This small molecule binds to this protein.
Small molecule (SMILES): OC[C@H]1O[C@@H](O)[C@H](O)[C@@H](O)[C@@H]1O

Binding-site contacts:
Ligand atom C6 contacts residue TRP322 of chain 1.B at 3.6 Å (hydrophobic).
Ligand atom C5 contacts residue GLU349 of chain 1.B at 3.9 Å.
Ligand atom O1 contacts residue GLU349 of chain 1.B at 3.2 Å (salt-bridge).
Ligand atom O4 contacts residue GLU404 of chain 1.B at 3.0 Å (salt-bridge).
Ligand atom O5 contacts residue TYR291 of chain 1.B at 4.2 Å.
Ligand atom O1 contacts residue GLU164 of chain 1.B at 3.8 Å.
Ligand atom C5 contacts residue TYR291 of chain 1.B at 3.9 Å (hydrophobic).
Ligand atom C2 contacts residue GLN18 of chain 1.B at 4.2 Å.
Ligand atom O3 contacts residue TRP405 of chain 1.B at 2.8 Å.
Ligand atom O1 contacts residue HIS119 of chain 1.B at 3.2 Å (h-bond).
Ligand atom C6 contacts residue TYR291 of chain 1.B at 3.5 Å (hydrophobic).
Ligand atom O6 contacts residue TYR291 of chain 1.B at 4.2 Å.
Ligand atom O2 contacts residue GLU404 of chain 1.B at 3.3 Å (salt-bridge).
Ligand atom C2 contacts residue TRP405 of chain 1.B at 3.3 Å (hydrophobic).
Ligand atom O6 contacts residue ASN219 of chain 1.B at 4.2 Å.
Ligand atom O1 contacts residue ASN163 of chain 1.B at 3.7 Å.
Ligand atom C1 contacts residue GLU164 of chain 1.B at 3.8 Å.
Ligand atom C3 contacts residue GLU404 of chain 1.B at 3.0 Å.
Ligand atom O2 contacts residue GLN18 of chain 1.B at 3.0 Å (h-bond).
Ligand atom O6 contacts residue GLU164 of chain 1.B at 2.7 Å (salt-bridge).
Ligand atom C3 contacts residue TRP120 of chain 1.B at 4.3 Å (hydrophobic).
Ligand atom C2 contacts residue TRP120 of chain 1.B at 4.0 Å (hydrophobic).
Ligand atom C4 contacts residue TRP322 of chain 1.B at 4.1 Å (hydrophobic).
Ligand atom C1 contacts residue GLU349 of chain 1.B at 3.0 Å.
Ligand atom O2 contacts residue TRP405 of chain 1.B at 3.2 Å (h-bond).
Ligand atom C2 contacts residue GLU404 of chain 1.B at 4.0 Å.
Ligand atom O3 contacts residue GLU404 of chain 1.B at 2.5 Å (salt-bridge).
Ligand atom C4 contacts residue TRP120 of chain 1.B at 4.3 Å (hydrophobic).
Ligand atom C5 contacts residue GLU164 of chain 1.B at 3.7 Å.
Ligand atom C6 contacts residue GLU164 of chain 1.B at 3.5 Å.
Ligand atom O5 contacts residue GLU164 of chain 1.B at 2.7 Å (salt-bridge).
Ligand atom O6 contacts residue VAL167 of chain 1.B at 4.2 Å.
Ligand atom O1 contacts residue TRP120 of chain 1.B at 4.1 Å.
Ligand atom O2 contacts residue TRP397 of chain 1.B at 3.4 Å.
Ligand atom O3 contacts residue TRP120 of chain 1.B at 3.9 Å.
Ligand atom C5 contacts residue TRP322 of chain 1.B at 4.1 Å (hydrophobic).
Ligand atom O5 contacts residue GLU349 of chain 1.B at 3.0 Å (salt-bridge).
Ligand atom C3 contacts residue TRP405 of chain 1.B at 3.8 Å (hydrophobic).
Ligand atom O4 contacts residue TRP322 of chain 1.B at 3.0 Å.
Ligand atom C4 contacts residue GLU404 of chain 1.B at 3.6 Å.

Sequence of chain 1.B:
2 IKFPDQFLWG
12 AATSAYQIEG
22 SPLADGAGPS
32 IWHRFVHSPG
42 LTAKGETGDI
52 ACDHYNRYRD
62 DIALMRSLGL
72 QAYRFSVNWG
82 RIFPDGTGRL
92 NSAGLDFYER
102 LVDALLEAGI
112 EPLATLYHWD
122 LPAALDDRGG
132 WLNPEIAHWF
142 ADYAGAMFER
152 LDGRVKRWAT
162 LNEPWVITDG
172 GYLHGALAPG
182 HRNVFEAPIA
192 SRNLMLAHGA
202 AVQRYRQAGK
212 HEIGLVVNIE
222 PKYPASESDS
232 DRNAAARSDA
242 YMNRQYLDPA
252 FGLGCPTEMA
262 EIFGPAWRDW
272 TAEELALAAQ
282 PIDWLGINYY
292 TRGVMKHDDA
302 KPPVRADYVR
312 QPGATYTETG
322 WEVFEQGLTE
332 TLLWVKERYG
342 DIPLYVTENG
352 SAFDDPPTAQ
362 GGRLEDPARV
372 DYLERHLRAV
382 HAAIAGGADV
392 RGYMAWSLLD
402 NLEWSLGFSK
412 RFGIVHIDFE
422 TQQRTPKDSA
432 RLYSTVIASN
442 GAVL